Binding-site contacts:
Ligand atom C6 contacts residue GLU67 of chain 1.A at 3.6 Å.
Ligand atom C11 contacts residue GLN214 of chain 1.A at 3.3 Å.
Ligand atom C10 contacts residue ASN10 of chain 1.A at 3.9 Å.
Ligand atom O1B contacts residue PHE170 of chain 1.A at 3.3 Å.
Ligand atom O7 contacts residue ARG70 of chain 1.A at 3.8 Å.
Ligand atom O10 contacts residue ASP49 of chain 1.A at 3.5 Å.
Ligand atom O1A contacts residue ARG127 of chain 1.A at 3.2 Å (salt-bridge).
Ligand atom O4 contacts residue ASN10 of chain 1.A at 3.7 Å.
Ligand atom C1 contacts residue PHE170 of chain 1.A at 3.4 Å (hydrophobic).
Ligand atom C9 contacts residue ARG70 of chain 1.A at 3.8 Å.
Ligand atom O7 contacts residue ASP49 of chain 1.A at 2.8 Å (salt-bridge).
Ligand atom C2 contacts residue PHE170 of chain 1.A at 4.0 Å (hydrophobic).
Ligand atom C10 contacts residue ASP49 of chain 1.A at 3.8 Å.
Ligand atom C1 contacts residue ASN187 of chain 1.A at 3.9 Å.
Ligand atom C9 contacts residue GLU67 of chain 1.A at 3.7 Å.
Ligand atom O8 contacts residue ARG127 of chain 1.A at 3.7 Å.
Ligand atom C11 contacts residue PHE65 of chain 1.A at 3.7 Å (hydrophobic).
Ligand atom C9 contacts residue ALA151 of chain 1.A at 3.8 Å (hydrophobic).
Ligand atom C8 contacts residue GLU67 of chain 1.A at 3.5 Å.
Ligand atom O1B contacts residue PRO149 of chain 1.A at 3.5 Å.
Ligand atom C1 contacts residue ARG127 of chain 1.A at 4.0 Å.
Ligand atom C2 contacts residue ASN187 of chain 1.A at 3.6 Å.
Ligand atom C8 contacts residue PRO149 of chain 1.A at 3.9 Å (hydrophobic).
Ligand atom O1A contacts residue PHE170 of chain 1.A at 3.6 Å.
Ligand atom O2 contacts residue ARG127 of chain 1.A at 2.9 Å (salt-bridge).
Ligand atom O10 contacts residue ASN10 of chain 1.A at 2.8 Å (h-bond).
Ligand atom O6 contacts residue PRO149 of chain 1.A at 3.9 Å.
Ligand atom O1A contacts residue PRO149 of chain 1.A at 3.8 Å.
Ligand atom C11 contacts residue ALA66 of chain 1.A at 3.9 Å (hydrophobic).
Ligand atom C3 contacts residue PHE170 of chain 1.A at 3.5 Å (hydrophobic).
Ligand atom C7 contacts residue ASP49 of chain 1.A at 3.6 Å.
Ligand atom O8 contacts residue GLU67 of chain 1.A at 2.7 Å (salt-bridge).
Ligand atom C7 contacts residue GLU67 of chain 1.A at 3.5 Å.
Ligand atom O1A contacts residue ASN187 of chain 1.A at 2.9 Å (h-bond).
Ligand atom C5 contacts residue ASN10 of chain 1.A at 4.0 Å.
Ligand atom O9 contacts residue ARG70 of chain 1.A at 3.5 Å.
Ligand atom C1 contacts residue PRO149 of chain 1.A at 3.8 Å (hydrophobic).
Ligand atom O2 contacts residue ASN187 of chain 1.A at 2.7 Å (h-bond).
Ligand atom O9 contacts residue GLU67 of chain 1.A at 2.7 Å (salt-bridge).
Ligand atom C3 contacts residue ASN187 of chain 1.A at 3.9 Å.

This protein binds this small molecule.
Small molecule (SMILES): CC(=O)N[C@H]1[C@H]([C@H](O)[C@H](O)CO)O[C@](O)(C(=O)O)C[C@@H]1O

Sequence of chain 1.A:
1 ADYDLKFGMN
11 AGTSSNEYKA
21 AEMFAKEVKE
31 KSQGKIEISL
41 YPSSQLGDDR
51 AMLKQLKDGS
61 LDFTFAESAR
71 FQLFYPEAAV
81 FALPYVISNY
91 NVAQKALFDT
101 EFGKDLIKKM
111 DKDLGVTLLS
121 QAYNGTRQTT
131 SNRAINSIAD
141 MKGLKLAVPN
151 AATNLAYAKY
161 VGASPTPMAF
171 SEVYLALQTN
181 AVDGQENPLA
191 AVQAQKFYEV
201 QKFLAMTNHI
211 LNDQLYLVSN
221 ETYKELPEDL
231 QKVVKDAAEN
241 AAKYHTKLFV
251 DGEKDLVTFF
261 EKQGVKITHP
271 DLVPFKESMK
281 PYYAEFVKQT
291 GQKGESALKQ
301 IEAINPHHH